Sequence of chain 1.A:
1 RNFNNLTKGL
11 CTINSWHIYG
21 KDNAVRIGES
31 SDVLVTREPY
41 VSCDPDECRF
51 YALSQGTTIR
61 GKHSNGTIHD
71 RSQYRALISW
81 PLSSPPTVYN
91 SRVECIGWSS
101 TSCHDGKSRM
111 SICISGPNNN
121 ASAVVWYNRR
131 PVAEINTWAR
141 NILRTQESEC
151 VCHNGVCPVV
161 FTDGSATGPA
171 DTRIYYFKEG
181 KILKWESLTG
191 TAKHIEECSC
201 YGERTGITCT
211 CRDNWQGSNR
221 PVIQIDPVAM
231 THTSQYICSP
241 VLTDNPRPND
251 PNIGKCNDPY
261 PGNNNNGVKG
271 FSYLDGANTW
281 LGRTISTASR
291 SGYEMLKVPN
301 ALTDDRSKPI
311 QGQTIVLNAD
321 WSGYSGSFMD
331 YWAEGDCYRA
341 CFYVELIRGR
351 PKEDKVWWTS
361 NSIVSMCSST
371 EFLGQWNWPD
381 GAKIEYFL

Binding-site contacts:
Ligand atom O5 contacts residue ASN154 of chain 1.A at 3.9 Å.
Ligand atom C7 contacts residue PHE3 of chain 1.A at 3.5 Å (hydrophobic).
Ligand atom C6 contacts residue ASN154 of chain 1.A at 3.9 Å.
Ligand atom O7 contacts residue ASN5 of chain 1.A at 4.1 Å.
Ligand atom C3 contacts residue PHE3 of chain 1.A at 4.4 Å (hydrophobic).
Ligand atom C5 contacts residue ASN154 of chain 1.A at 3.4 Å.
Ligand atom C2 contacts residue ASN5 of chain 1.A at 2.5 Å.
Ligand atom C3 contacts residue ASN2 of chain 1.A at 4.1 Å.
Ligand atom C8 contacts residue PHE3 of chain 1.A at 3.3 Å (hydrophobic).
Ligand atom C4 contacts residue ASN154 of chain 1.A at 4.3 Å.
Ligand atom C7 contacts residue ASN2 of chain 1.A at 3.8 Å.
Ligand atom O3 contacts residue ASN2 of chain 1.A at 3.1 Å (h-bond).
Ligand atom N2 contacts residue ASN5 of chain 1.A at 2.9 Å (h-bond).
Ligand atom C3 contacts residue ASN5 of chain 1.A at 3.8 Å.
Ligand atom C1 contacts residue ASN154 of chain 1.A at 4.0 Å.
Ligand atom C5 contacts residue ASN5 of chain 1.A at 3.6 Å.
Ligand atom C4 contacts residue ASN5 of chain 1.A at 4.2 Å.
Ligand atom C7 contacts residue ASN5 of chain 1.A at 3.7 Å.
Ligand atom O5 contacts residue ASN5 of chain 1.A at 2.4 Å (h-bond).
Ligand atom N2 contacts residue ASN2 of chain 1.A at 3.9 Å.
Ligand atom C1 contacts residue PHE3 of chain 1.A at 4.0 Å (hydrophobic).
Ligand atom N2 contacts residue PHE3 of chain 1.A at 2.8 Å (h-bond).
Ligand atom C2 contacts residue PHE3 of chain 1.A at 3.9 Å (hydrophobic).
Ligand atom O4 contacts residue ASN154 of chain 1.A at 4.5 Å.
Ligand atom C8 contacts residue ASN2 of chain 1.A at 3.7 Å.
Ligand atom C1 contacts residue ASN5 of chain 1.A at 1.4 Å.

A small-molecule ligand and the protein it binds are described below.
Small molecule (SMILES): CC(=O)N[C@@H]1[C@@H](O)[C@H](O)[C@@H](CO)O[C@H]1O